Binding-site contacts:
Ligand atom O1 contacts residue GLN32 of chain 1.E at 3.9 Å.
Ligand atom O2 contacts residue ILE64 of chain 1.D at 3.7 Å.
Ligand atom C4 contacts residue TRP117 of chain 1.E at 3.9 Å (hydrophobic).
Ligand atom O6 contacts residue ALA109 of chain 1.E at 3.5 Å.
Ligand atom C6 contacts residue ASN66 of chain 1.E at 3.5 Å.
Ligand atom C1 contacts residue TRP26 of chain 1.E at 3.6 Å (hydrophobic).
Ligand atom O2 contacts residue ASN63 of chain 1.D at 3.0 Å (h-bond).
Ligand atom O1 contacts residue GLN23 of chain 1.E at 3.8 Å.
Ligand atom C2 contacts residue ASN63 of chain 1.D at 3.9 Å.
Ligand atom C3 contacts residue GLN23 of chain 1.E at 3.8 Å.
Ligand atom O3 contacts residue ASN63 of chain 1.D at 2.8 Å (h-bond).
Ligand atom O5 contacts residue THR67 of chain 1.E at 3.1 Å (h-bond).
Ligand atom C4 contacts residue ASN63 of chain 1.D at 3.3 Å.
Ligand atom O5 contacts residue GLN32 of chain 1.E at 4.0 Å.
Ligand atom O5 contacts residue ASN66 of chain 1.E at 3.3 Å (h-bond).
Ligand atom C4 contacts residue ASP113 of chain 1.E at 3.5 Å.
Ligand atom O4 contacts residue HIS68 of chain 1.E at 3.8 Å.
Ligand atom C5 contacts residue HIS68 of chain 1.E at 3.9 Å.
Ligand atom O4 contacts residue TRP117 of chain 1.E at 2.9 Å (h-bond).
Ligand atom C3 contacts residue ASN63 of chain 1.D at 3.5 Å.
Ligand atom O4 contacts residue ASN63 of chain 1.D at 3.6 Å.
Ligand atom O2 contacts residue GLY65 of chain 1.D at 3.6 Å (h-bond).
Ligand atom C6 contacts residue GLY65 of chain 1.D at 3.5 Å.
Ligand atom O3 contacts residue GLN23 of chain 1.E at 4.0 Å.
Ligand atom C3 contacts residue PRO69 of chain 1.E at 4.0 Å (hydrophobic).
Ligand atom O6 contacts residue ASP113 of chain 1.E at 2.2 Å (salt-bridge).
Ligand atom O1 contacts residue ASN66 of chain 1.E at 2.5 Å (h-bond).
Ligand atom O3 contacts residue TRP117 of chain 1.E at 3.2 Å (h-bond).
Ligand atom O1 contacts residue TRP26 of chain 1.E at 2.4 Å (h-bond).
Ligand atom C5 contacts residue ASN66 of chain 1.E at 4.0 Å.
Ligand atom C6 contacts residue ASP113 of chain 1.E at 3.4 Å.
Ligand atom O6 contacts residue HIS68 of chain 1.E at 4.0 Å.
Ligand atom O4 contacts residue ASP113 of chain 1.E at 2.3 Å (salt-bridge).
Ligand atom C4 contacts residue GLY65 of chain 1.D at 4.0 Å.
Ligand atom C1 contacts residue ASN66 of chain 1.E at 3.3 Å.
Ligand atom C2 contacts residue TRP26 of chain 1.E at 3.8 Å (hydrophobic).
Ligand atom C2 contacts residue GLN23 of chain 1.E at 3.4 Å.
Ligand atom O4 contacts residue PRO69 of chain 1.E at 4.0 Å.
Ligand atom C1 contacts residue GLY65 of chain 1.D at 3.6 Å.
Ligand atom C5 contacts residue THR67 of chain 1.E at 3.3 Å.

Sequence of chain 1.E:
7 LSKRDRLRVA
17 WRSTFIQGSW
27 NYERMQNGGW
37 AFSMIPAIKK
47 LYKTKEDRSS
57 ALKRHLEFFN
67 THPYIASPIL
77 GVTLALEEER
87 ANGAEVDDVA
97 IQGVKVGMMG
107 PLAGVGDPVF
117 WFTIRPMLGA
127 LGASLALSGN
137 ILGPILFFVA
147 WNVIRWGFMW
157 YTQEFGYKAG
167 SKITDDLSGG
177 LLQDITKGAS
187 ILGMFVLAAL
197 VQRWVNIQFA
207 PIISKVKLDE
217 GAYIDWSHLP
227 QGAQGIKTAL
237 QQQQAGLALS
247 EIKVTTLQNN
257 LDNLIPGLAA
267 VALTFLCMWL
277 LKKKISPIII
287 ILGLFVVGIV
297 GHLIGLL

Sequence of chain 1.D:
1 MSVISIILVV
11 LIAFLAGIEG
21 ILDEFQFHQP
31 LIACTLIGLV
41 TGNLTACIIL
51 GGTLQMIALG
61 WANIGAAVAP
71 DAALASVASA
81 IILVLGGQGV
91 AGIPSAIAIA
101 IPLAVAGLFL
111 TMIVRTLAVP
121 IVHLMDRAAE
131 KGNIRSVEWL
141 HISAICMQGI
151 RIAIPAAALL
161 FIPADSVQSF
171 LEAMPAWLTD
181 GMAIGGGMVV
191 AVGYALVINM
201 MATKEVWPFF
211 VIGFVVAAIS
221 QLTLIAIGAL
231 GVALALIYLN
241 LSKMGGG

The protein below binds the small molecule below.
Small molecule (SMILES): OC[C@H]1O[C@H](O)[C@@H](O)[C@@H](O)[C@@H]1O